Sequence of chain 1.A:
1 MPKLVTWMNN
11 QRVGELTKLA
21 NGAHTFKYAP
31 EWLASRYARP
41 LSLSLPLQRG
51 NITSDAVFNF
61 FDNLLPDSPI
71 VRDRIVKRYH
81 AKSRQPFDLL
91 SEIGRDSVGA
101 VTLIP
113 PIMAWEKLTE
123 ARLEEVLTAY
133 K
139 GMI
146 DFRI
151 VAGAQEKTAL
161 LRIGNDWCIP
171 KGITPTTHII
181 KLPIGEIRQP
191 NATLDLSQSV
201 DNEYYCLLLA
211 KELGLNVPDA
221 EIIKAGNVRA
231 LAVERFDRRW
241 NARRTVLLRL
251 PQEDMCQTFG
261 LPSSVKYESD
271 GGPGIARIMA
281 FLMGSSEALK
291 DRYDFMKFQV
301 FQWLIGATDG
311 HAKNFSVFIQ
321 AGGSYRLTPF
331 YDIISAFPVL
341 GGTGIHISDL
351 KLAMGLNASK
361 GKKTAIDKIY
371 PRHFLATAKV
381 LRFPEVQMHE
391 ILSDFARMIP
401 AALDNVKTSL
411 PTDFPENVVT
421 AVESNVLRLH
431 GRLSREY

A small-molecule ligand and the protein it binds are described below.
Small molecule (SMILES): Nc1ncnc2[nH]cnc12

Binding-site contacts:
Ligand atom N3 contacts residue ASP237 of chain 1.A at 4.2 Å.
Ligand atom C6 contacts residue ILE179 of chain 1.A at 4.2 Å (hydrophobic).
Ligand atom C2 contacts residue ARG235 of chain 1.A at 4.0 Å.
Ligand atom N3 contacts residue PHE236 of chain 1.A at 3.8 Å.
Ligand atom C8 contacts residue TYR331 of chain 1.A at 3.4 Å (hydrophobic).
Ligand atom N6 contacts residue PRO218 of chain 1.A at 3.8 Å.
Ligand atom C2 contacts residue PHE236 of chain 1.A at 3.5 Å (hydrophobic).
Ligand atom N9 contacts residue ILE179 of chain 1.A at 3.7 Å.
Ligand atom N3 contacts residue ILE179 of chain 1.A at 4.2 Å.
Ligand atom N6 contacts residue GLU234 of chain 1.A at 2.8 Å (salt-bridge).
Ligand atom C8 contacts residue ILE179 of chain 1.A at 3.6 Å (hydrophobic).
Ligand atom N1 contacts residue GLU234 of chain 1.A at 3.9 Å.
Ligand atom C4 contacts residue GLN252 of chain 1.A at 4.4 Å.
Ligand atom N1 contacts residue ASP237 of chain 1.A at 4.1 Å.
Ligand atom N7 contacts residue ASP332 of chain 1.A at 4.3 Å.
Ligand atom N1 contacts residue PHE236 of chain 1.A at 2.9 Å (h-bond).
Ligand atom C5 contacts residue PHE236 of chain 1.A at 4.0 Å (hydrophobic).
Ligand atom N6 contacts residue PHE236 of chain 1.A at 3.7 Å.
Ligand atom C2 contacts residue GLN252 of chain 1.A at 4.1 Å.
Ligand atom C4 contacts residue PHE236 of chain 1.A at 4.1 Å (hydrophobic).
Ligand atom N1 contacts residue ARG235 of chain 1.A at 3.2 Å.
Ligand atom C6 contacts residue GLU234 of chain 1.A at 3.8 Å.
Ligand atom C2 contacts residue ASP237 of chain 1.A at 3.5 Å.
Ligand atom N6 contacts residue VAL233 of chain 1.A at 3.6 Å.
Ligand atom C8 contacts residue ASP332 of chain 1.A at 4.1 Å.
Ligand atom C5 contacts residue ILE179 of chain 1.A at 3.6 Å (hydrophobic).
Ligand atom N6 contacts residue ARG235 of chain 1.A at 3.9 Å.
Ligand atom C5 contacts residue TYR331 of chain 1.A at 4.1 Å (hydrophobic).
Ligand atom N3 contacts residue GLN252 of chain 1.A at 3.5 Å (h-bond).
Ligand atom N7 contacts residue TYR331 of chain 1.A at 3.6 Å.
Ligand atom N9 contacts residue TYR331 of chain 1.A at 3.9 Å.
Ligand atom C4 contacts residue ILE179 of chain 1.A at 3.5 Å (hydrophobic).
Ligand atom C6 contacts residue PHE236 of chain 1.A at 3.5 Å (hydrophobic).
Ligand atom N7 contacts residue ILE179 of chain 1.A at 3.6 Å.
Ligand atom C6 contacts residue ARG235 of chain 1.A at 3.9 Å.